Sequence of chain 2.A:
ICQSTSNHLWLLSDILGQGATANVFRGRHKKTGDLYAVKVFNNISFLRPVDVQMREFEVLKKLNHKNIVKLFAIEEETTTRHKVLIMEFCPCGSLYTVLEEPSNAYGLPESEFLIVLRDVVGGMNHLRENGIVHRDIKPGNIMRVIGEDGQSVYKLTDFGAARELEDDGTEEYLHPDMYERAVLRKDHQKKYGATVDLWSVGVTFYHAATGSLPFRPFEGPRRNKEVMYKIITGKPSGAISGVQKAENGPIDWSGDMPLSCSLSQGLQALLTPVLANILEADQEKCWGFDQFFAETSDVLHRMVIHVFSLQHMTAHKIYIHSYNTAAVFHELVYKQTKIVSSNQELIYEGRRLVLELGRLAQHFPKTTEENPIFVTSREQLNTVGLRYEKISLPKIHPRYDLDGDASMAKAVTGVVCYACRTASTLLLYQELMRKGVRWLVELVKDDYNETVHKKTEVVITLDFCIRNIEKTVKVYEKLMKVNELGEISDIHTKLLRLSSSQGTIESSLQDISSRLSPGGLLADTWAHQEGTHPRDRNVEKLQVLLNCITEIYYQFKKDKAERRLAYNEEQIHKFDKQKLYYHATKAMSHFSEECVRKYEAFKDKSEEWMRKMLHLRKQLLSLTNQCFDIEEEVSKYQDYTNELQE

Binding-site contacts:
Ligand atom C7 contacts residue LEU16 of chain 2.A at 3.8 Å (hydrophobic).
Ligand atom C6 contacts residue CYS90 of chain 2.A at 3.1 Å (hydrophobic).
Ligand atom C9 contacts residue MET143 of chain 2.A at 3.6 Å (hydrophobic).
Ligand atom C12 contacts residue ALA37 of chain 2.A at 3.8 Å (hydrophobic).
Ligand atom C12 contacts residue CYS90 of chain 2.A at 3.5 Å (hydrophobic).
Ligand atom C8 contacts residue LEU16 of chain 2.A at 3.8 Å (hydrophobic).
Ligand atom C16 contacts residue THR157 of chain 2.A at 3.1 Å.
Ligand atom C1 contacts residue THR97 of chain 2.A at 3.7 Å.
Ligand atom N1 contacts residue CYS90 of chain 2.A at 3.4 Å (h-bond).
Ligand atom C6 contacts residue GLY93 of chain 2.A at 3.7 Å.
Ligand atom N1 contacts residue LEU16 of chain 2.A at 3.7 Å.
Ligand atom C16 contacts residue MET87 of chain 2.A at 3.5 Å (hydrophobic).
Ligand atom C12 contacts residue MET143 of chain 2.A at 3.9 Å (hydrophobic).
Ligand atom C10 contacts residue LEU16 of chain 2.A at 3.7 Å (hydrophobic).
Ligand atom C10 contacts residue MET143 of chain 2.A at 3.7 Å (hydrophobic).
Ligand atom C9 contacts residue LEU16 of chain 2.A at 3.6 Å (hydrophobic).
Ligand atom C17 contacts residue THR157 of chain 2.A at 3.5 Å.
Ligand atom N2 contacts residue GLU88 of chain 2.A at 2.9 Å (salt-bridge).
Ligand atom C14 contacts residue ALA37 of chain 2.A at 3.8 Å (hydrophobic).
Ligand atom C6 contacts residue PRO91 of chain 2.A at 3.4 Å (hydrophobic).
Ligand atom C15 contacts residue MET87 of chain 2.A at 4.0 Å (hydrophobic).
Ligand atom N2 contacts residue ALA37 of chain 2.A at 3.5 Å.
Ligand atom C2 contacts residue GLY93 of chain 2.A at 3.9 Å.
Ligand atom C14 contacts residue GLU88 of chain 2.A at 3.5 Å.
Ligand atom C5 contacts residue CYS90 of chain 2.A at 3.5 Å (hydrophobic).
Ligand atom C8 contacts residue GLY17 of chain 2.A at 3.3 Å.
Ligand atom C5 contacts residue LEU16 of chain 2.A at 3.9 Å (hydrophobic).
Ligand atom C15 contacts residue GLU88 of chain 2.A at 3.6 Å.
Ligand atom N2 contacts residue PHE89 of chain 2.A at 3.9 Å.
Ligand atom C12 contacts residue GLU88 of chain 2.A at 4.0 Å.
Ligand atom C5 contacts residue GLY93 of chain 2.A at 3.9 Å.
Ligand atom O3 contacts residue PHE89 of chain 2.A at 3.4 Å.
Ligand atom O3 contacts residue CYS90 of chain 2.A at 2.6 Å (h-bond).
Ligand atom N1 contacts residue MET143 of chain 2.A at 3.9 Å.
Ligand atom C2 contacts residue THR97 of chain 2.A at 3.6 Å.
Ligand atom O3 contacts residue LEU16 of chain 2.A at 4.1 Å.
Ligand atom N2 contacts residue CYS90 of chain 2.A at 3.6 Å (h-bond).
Ligand atom C4 contacts residue LEU16 of chain 2.A at 3.9 Å (hydrophobic).
Ligand atom C11 contacts residue MET143 of chain 2.A at 3.6 Å (hydrophobic).
Ligand atom O2 contacts residue THR97 of chain 2.A at 3.1 Å (h-bond).

The protein below binds the small molecule below.
Small molecule (SMILES): Cc1[nH]c(/C=C2\C(=O)Nc3ccccc32)c(C)c1CCC(=O)O